Binding-site contacts:
Ligand atom N3 contacts residue ASP166 of chain 1.A at 3.1 Å (salt-bridge).
Ligand atom N1 contacts residue LYS51 of chain 1.A at 3.0 Å (salt-bridge).
Ligand atom C10 contacts residue LEU102 of chain 1.A at 3.7 Å (hydrophobic).
Ligand atom C1 contacts residue ASP166 of chain 1.A at 3.5 Å.
Ligand atom C11 contacts residue ASP166 of chain 1.A at 3.5 Å.
Ligand atom C13 contacts residue ASP166 of chain 1.A at 3.6 Å.
Ligand atom C12 contacts residue GLU69 of chain 1.A at 3.6 Å.
Ligand atom C10 contacts residue LYS51 of chain 1.A at 3.6 Å.
Ligand atom N1 contacts residue ASP166 of chain 1.A at 2.9 Å (salt-bridge).
Ligand atom C18 contacts residue LEU72 of chain 1.A at 3.6 Å (hydrophobic).
Ligand atom C9 contacts residue LYS51 of chain 1.A at 3.5 Å.
Ligand atom BR contacts residue ILE139 of chain 1.A at 3.8 Å.
Ligand atom N2 contacts residue ASP166 of chain 1.A at 3.5 Å (salt-bridge).
Ligand atom C13 contacts residue LEU72 of chain 1.A at 3.6 Å (hydrophobic).
Ligand atom C15 contacts residue LEU72 of chain 1.A at 3.5 Å (hydrophobic).
Ligand atom C17 contacts residue LEU72 of chain 1.A at 3.5 Å (hydrophobic).
Ligand atom C10 contacts residue ALA49 of chain 1.A at 3.7 Å (hydrophobic).
Ligand atom C2 contacts residue PHE167 of chain 1.A at 3.7 Å (hydrophobic).
Ligand atom C16 contacts residue LEU72 of chain 1.A at 3.7 Å (hydrophobic).
Ligand atom C8 contacts residue THR104 of chain 1.A at 3.6 Å.
Ligand atom C3 contacts residue GLU69 of chain 1.A at 3.8 Å.
Ligand atom C1 contacts residue ILE82 of chain 1.A at 3.6 Å (hydrophobic).
Ligand atom C14 contacts residue ILE82 of chain 1.A at 3.6 Å (hydrophobic).
Ligand atom C4 contacts residue ASP166 of chain 1.A at 3.1 Å.
Ligand atom BR contacts residue HIS146 of chain 1.A at 3.8 Å.
Ligand atom C15 contacts residue ASP166 of chain 1.A at 3.6 Å.
Ligand atom C14 contacts residue ASP166 of chain 1.A at 3.8 Å.
Ligand atom C4 contacts residue LEU73 of chain 1.A at 3.8 Å (hydrophobic).
Ligand atom C2 contacts residue LYS51 of chain 1.A at 3.7 Å.
Ligand atom C3 contacts residue LEU73 of chain 1.A at 3.6 Å (hydrophobic).
Ligand atom N3 contacts residue LEU73 of chain 1.A at 3.6 Å.
Ligand atom C14 contacts residue LEU72 of chain 1.A at 3.7 Å (hydrophobic).
Ligand atom C12 contacts residue ASP166 of chain 1.A at 3.8 Å.
Ligand atom C11 contacts residue LEU73 of chain 1.A at 3.7 Å (hydrophobic).
Ligand atom C10 contacts residue THR104 of chain 1.A at 3.6 Å.
Ligand atom N2 contacts residue GLU69 of chain 1.A at 2.7 Å (salt-bridge).
Ligand atom C14 contacts residue LEU165 of chain 1.A at 3.7 Å (hydrophobic).
Ligand atom C6 contacts residue ILE82 of chain 1.A at 3.8 Å (hydrophobic).
Ligand atom C3 contacts residue ILE82 of chain 1.A at 3.7 Å (hydrophobic).
Ligand atom C4 contacts residue GLU69 of chain 1.A at 3.8 Å.

The protein below binds the small molecule below.
Small molecule (SMILES): Brc1ccc(-c2c[nH]c([C@@H]3Cc4ccccc4CN3)n2)cc1

Sequence of chain 1.A:
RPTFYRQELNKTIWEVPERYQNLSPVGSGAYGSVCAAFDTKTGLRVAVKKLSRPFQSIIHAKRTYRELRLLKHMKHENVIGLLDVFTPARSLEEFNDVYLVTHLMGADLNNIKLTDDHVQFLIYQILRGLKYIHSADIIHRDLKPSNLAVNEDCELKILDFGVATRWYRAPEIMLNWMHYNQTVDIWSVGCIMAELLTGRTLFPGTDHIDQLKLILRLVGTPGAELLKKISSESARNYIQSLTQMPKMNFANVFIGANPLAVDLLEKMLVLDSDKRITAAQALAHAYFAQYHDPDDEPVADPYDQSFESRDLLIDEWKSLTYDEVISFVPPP